Binding-site contacts:
Ligand atom O19 contacts residue SER118 of chain 1.E at 3.5 Å (h-bond).
Ligand atom O01 contacts residue SER33 of chain 1.E at 3.1 Å (h-bond).
Ligand atom O27 contacts residue THR184 of chain 1.E at 2.8 Å (h-bond).
Ligand atom C15 contacts residue MET115 of chain 1.E at 3.5 Å (hydrophobic).
Ligand atom C02 contacts residue SER33 of chain 1.E at 3.3 Å.
Ligand atom C14 contacts residue MET115 of chain 1.E at 3.3 Å (hydrophobic).
Ligand atom C12 contacts residue GLY119 of chain 1.E at 3.5 Å.
Ligand atom C08 contacts residue HIS81 of chain 1.E at 3.7 Å.
Ligand atom O07 contacts residue PHE36 of chain 1.E at 3.6 Å (h-bond).
Ligand atom C23 contacts residue PHE111 of chain 1.E at 3.7 Å (hydrophobic).
Ligand atom C22 contacts residue MET115 of chain 1.E at 3.4 Å (hydrophobic).
Ligand atom O01 contacts residue PHE36 of chain 1.E at 3.5 Å.
Ligand atom O27 contacts residue LEU287 of chain 1.E at 3.3 Å.
Ligand atom C15 contacts residue PHE187 of chain 1.E at 3.4 Å (hydrophobic).
Ligand atom C08 contacts residue ASN84 of chain 1.E at 3.6 Å.
Ligand atom O07 contacts residue HIS81 of chain 1.E at 3.5 Å.
Ligand atom O27 contacts residue TYR92 of chain 1.E at 3.4 Å (h-bond).
Ligand atom C15 contacts residue LEU290 of chain 1.E at 3.7 Å (hydrophobic).
Ligand atom C16 contacts residue LEU290 of chain 1.E at 3.6 Å (hydrophobic).
Ligand atom C02 contacts residue GLY85 of chain 1.E at 3.8 Å.
Ligand atom C16 contacts residue PHE187 of chain 1.E at 3.7 Å (hydrophobic).
Ligand atom C23 contacts residue ALA88 of chain 1.E at 3.6 Å (hydrophobic).
Ligand atom C17 contacts residue TRP262 of chain 1.E at 3.6 Å (hydrophobic).
Ligand atom C05 contacts residue HIS81 of chain 1.E at 3.4 Å.
Ligand atom O28 contacts residue ARG291 of chain 1.E at 2.9 Å (salt-bridge).
Ligand atom C03 contacts residue GLY85 of chain 1.E at 3.7 Å.
Ligand atom O07 contacts residue THR294 of chain 1.E at 2.9 Å (h-bond).
Ligand atom C21 contacts residue MET115 of chain 1.E at 3.5 Å (hydrophobic).
Ligand atom C13 contacts residue MET115 of chain 1.E at 3.8 Å (hydrophobic).
Ligand atom C09 contacts residue HIS81 of chain 1.E at 3.7 Å.
Ligand atom C26 contacts residue TYR92 of chain 1.E at 2.8 Å (hydrophobic).
Ligand atom C16 contacts residue PHE265 of chain 1.E at 3.5 Å (hydrophobic).
Ligand atom C25 contacts residue TYR92 of chain 1.E at 3.2 Å (hydrophobic).
Ligand atom C12 contacts residue GLN297 of chain 1.E at 3.7 Å.
Ligand atom O28 contacts residue TYR92 of chain 1.E at 2.7 Å (h-bond).
Ligand atom O19 contacts residue HIS81 of chain 1.E at 3.2 Å.
Ligand atom O27 contacts residue TRP185 of chain 1.E at 3.6 Å.
Ligand atom C18 contacts residue TRP262 of chain 1.E at 3.6 Å (hydrophobic).
Ligand atom C06 contacts residue MET37 of chain 1.E at 3.5 Å (hydrophobic).
Ligand atom C26 contacts residue THR184 of chain 1.E at 3.5 Å.

A small-molecule ligand and the protein it binds are described below.
Small molecule (SMILES): O=C(O)CCC/C=C\C[C@@H]1[C@@H](CC[C@@H](O)CCc2ccccc2)[C@H](O)C[C@@H]1O

Sequence of chain 1.E:
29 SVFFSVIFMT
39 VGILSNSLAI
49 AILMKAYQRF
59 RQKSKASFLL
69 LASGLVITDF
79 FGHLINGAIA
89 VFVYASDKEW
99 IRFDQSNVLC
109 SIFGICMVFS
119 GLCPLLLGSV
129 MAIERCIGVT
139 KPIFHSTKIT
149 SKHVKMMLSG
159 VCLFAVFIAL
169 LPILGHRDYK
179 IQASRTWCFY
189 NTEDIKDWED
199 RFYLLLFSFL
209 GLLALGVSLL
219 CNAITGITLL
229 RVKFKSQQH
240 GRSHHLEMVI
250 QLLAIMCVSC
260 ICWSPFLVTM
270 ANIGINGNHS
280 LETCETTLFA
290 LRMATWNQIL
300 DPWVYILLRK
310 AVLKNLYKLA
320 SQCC